Sequence of chain 1.C:
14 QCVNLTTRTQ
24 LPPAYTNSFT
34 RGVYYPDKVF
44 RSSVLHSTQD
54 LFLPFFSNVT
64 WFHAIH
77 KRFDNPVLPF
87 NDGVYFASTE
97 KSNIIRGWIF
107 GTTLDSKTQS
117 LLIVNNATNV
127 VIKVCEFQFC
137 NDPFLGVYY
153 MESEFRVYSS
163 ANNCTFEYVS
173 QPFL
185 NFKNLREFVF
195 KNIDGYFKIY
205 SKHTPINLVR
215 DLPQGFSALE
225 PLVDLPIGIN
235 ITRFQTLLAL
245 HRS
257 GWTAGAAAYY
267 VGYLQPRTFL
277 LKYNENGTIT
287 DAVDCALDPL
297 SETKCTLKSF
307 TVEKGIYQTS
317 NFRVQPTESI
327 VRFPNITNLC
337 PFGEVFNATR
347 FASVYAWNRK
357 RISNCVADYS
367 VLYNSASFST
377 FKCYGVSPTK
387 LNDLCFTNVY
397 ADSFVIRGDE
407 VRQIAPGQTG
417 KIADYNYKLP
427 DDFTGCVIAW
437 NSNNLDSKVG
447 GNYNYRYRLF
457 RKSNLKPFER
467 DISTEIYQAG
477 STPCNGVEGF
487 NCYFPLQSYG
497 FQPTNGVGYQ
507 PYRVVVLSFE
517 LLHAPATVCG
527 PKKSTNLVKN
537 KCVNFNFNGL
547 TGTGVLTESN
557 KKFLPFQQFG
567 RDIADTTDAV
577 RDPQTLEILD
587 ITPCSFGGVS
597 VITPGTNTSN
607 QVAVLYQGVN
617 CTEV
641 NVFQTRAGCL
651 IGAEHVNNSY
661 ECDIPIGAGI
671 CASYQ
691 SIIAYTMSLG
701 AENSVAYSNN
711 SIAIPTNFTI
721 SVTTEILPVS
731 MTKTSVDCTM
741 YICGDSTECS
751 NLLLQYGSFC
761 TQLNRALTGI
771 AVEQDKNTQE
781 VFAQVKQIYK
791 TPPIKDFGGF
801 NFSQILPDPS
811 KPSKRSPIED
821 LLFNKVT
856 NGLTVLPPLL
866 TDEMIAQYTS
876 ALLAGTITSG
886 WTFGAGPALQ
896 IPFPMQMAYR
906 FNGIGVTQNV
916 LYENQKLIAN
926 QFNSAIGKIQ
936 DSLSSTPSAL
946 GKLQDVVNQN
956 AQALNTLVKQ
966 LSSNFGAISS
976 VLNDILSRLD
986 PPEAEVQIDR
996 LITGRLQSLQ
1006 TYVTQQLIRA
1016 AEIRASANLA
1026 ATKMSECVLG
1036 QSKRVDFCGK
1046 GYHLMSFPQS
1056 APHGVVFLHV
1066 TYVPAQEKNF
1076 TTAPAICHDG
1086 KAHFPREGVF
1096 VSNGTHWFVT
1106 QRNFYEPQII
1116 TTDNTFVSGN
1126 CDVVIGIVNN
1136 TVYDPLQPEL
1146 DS

The protein below binds the small molecule below.
Small molecule (SMILES): CC(=O)N[C@@H]1[C@@H](O)[C@H](O)[C@@H](CO)O[C@H]1O

Sequence of chain 1.A:
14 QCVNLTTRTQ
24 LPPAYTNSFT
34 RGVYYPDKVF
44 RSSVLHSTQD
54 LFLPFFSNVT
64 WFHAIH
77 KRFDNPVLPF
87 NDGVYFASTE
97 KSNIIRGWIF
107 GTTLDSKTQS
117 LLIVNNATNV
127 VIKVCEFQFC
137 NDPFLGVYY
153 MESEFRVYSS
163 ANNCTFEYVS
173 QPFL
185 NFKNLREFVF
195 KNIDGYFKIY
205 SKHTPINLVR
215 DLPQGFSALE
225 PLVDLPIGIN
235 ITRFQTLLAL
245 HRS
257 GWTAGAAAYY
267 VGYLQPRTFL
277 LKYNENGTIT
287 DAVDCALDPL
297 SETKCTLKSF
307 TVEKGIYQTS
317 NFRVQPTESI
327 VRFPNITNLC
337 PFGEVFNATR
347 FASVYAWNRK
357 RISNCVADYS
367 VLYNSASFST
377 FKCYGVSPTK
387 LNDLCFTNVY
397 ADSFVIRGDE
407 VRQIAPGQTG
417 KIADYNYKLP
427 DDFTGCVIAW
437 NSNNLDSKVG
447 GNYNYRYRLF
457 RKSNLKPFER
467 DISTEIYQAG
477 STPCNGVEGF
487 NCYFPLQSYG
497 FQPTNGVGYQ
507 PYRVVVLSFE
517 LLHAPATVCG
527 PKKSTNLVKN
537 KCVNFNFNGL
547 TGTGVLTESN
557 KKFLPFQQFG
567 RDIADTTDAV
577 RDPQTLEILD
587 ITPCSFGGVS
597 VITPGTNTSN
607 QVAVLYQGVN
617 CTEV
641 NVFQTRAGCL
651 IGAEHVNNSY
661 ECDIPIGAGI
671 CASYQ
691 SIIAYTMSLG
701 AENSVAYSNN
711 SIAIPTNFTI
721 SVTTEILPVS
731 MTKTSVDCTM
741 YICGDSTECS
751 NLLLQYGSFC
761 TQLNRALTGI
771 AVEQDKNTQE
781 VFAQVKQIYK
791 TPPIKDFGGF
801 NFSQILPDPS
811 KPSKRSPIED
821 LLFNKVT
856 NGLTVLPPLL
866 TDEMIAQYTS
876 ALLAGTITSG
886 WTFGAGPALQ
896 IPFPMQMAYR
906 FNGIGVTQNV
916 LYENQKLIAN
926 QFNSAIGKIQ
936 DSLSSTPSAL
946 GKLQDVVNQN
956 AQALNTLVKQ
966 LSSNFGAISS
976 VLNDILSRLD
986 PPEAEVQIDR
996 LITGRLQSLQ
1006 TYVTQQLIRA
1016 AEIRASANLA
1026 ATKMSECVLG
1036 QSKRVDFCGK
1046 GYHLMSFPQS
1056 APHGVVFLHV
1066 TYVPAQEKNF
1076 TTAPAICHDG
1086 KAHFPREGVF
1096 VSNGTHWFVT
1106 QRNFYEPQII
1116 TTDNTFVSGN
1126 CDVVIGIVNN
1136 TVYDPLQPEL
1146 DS

Binding-site contacts:
Ligand atom C1 contacts residue ASN234 of chain 1.A at 1.4 Å.
Ligand atom O5 contacts residue THR236 of chain 1.A at 4.0 Å.
Ligand atom O7 contacts residue GLU465 of chain 1.C at 3.4 Å (salt-bridge).
Ligand atom C8 contacts residue ASN234 of chain 1.A at 4.4 Å.
Ligand atom C5 contacts residue THR236 of chain 1.A at 4.0 Å.
Ligand atom N2 contacts residue GLU465 of chain 1.C at 4.5 Å.
Ligand atom O6 contacts residue THR108 of chain 1.A at 4.0 Å.
Ligand atom N2 contacts residue ASN234 of chain 1.A at 2.9 Å (h-bond).
Ligand atom O5 contacts residue ASN234 of chain 1.A at 2.4 Å (h-bond).
Ligand atom O5 contacts residue THR108 of chain 1.A at 4.0 Å.
Ligand atom C3 contacts residue ASN234 of chain 1.A at 3.8 Å.
Ligand atom O6 contacts residue THR236 of chain 1.A at 4.0 Å.
Ligand atom C4 contacts residue ASN234 of chain 1.A at 4.2 Å.
Ligand atom C1 contacts residue THR236 of chain 1.A at 3.9 Å.
Ligand atom C7 contacts residue ASN234 of chain 1.A at 3.3 Å.
Ligand atom O7 contacts residue ASN234 of chain 1.A at 3.2 Å (h-bond).
Ligand atom C7 contacts residue GLU465 of chain 1.C at 3.6 Å.
Ligand atom C8 contacts residue GLU465 of chain 1.C at 3.5 Å.
Ligand atom C5 contacts residue ASN234 of chain 1.A at 3.7 Å.
Ligand atom C2 contacts residue ASN234 of chain 1.A at 2.4 Å.
Ligand atom C1 contacts residue THR108 of chain 1.A at 4.3 Å.